Sequence of chain 1.B:
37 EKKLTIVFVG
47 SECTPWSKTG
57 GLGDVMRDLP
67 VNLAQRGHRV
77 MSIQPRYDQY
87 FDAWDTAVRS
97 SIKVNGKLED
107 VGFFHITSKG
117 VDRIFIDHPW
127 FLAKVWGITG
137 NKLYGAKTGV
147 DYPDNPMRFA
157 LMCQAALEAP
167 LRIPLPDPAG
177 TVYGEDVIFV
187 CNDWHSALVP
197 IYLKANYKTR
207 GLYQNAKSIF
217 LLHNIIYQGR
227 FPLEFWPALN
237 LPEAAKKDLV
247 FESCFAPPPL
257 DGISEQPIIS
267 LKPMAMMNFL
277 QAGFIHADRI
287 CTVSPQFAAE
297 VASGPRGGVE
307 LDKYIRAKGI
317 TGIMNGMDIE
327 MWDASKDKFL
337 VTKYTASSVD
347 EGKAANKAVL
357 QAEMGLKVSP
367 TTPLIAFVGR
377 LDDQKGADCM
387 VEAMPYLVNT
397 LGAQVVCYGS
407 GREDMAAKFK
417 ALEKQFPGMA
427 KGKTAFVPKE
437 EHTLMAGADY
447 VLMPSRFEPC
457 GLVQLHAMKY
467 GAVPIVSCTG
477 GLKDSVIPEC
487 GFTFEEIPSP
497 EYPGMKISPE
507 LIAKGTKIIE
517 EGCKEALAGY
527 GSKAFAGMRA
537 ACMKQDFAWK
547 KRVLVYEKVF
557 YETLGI

Binding-site contacts:
Ligand atom O3B contacts residue GLU454 of chain 1.B at 2.7 Å (salt-bridge).
Ligand atom O3 contacts residue HIS191 of chain 1.B at 3.1 Å.
Ligand atom O6 contacts residue THR55 of chain 1.B at 3.2 Å (h-bond).
Ligand atom O1 contacts residue GLU261 of chain 1.B at 2.9 Å (salt-bridge).
Ligand atom O1 contacts residue GLY145 of chain 1.B at 3.2 Å (h-bond).
Ligand atom C2B contacts residue ADP1 of chain 1.F at 3.6 Å.
Ligand atom C2 contacts residue ASP147 of chain 1.B at 3.6 Å.
Ligand atom O2B contacts residue ASN220 of chain 1.B at 3.6 Å.
Ligand atom O2B contacts residue ADP1 of chain 1.F at 2.8 Å (h-bond).
Ligand atom O3 contacts residue ASP189 of chain 1.B at 2.8 Å (salt-bridge).
Ligand atom O4 contacts residue GLY457 of chain 1.B at 3.1 Å (h-bond).
Ligand atom C3B contacts residue ADP1 of chain 1.F at 3.5 Å.
Ligand atom O6B contacts residue ASN321 of chain 1.B at 2.8 Å (h-bond).
Ligand atom O4 contacts residue TYR223 of chain 1.B at 3.5 Å.
Ligand atom O5 contacts residue GLU48 of chain 1.B at 3.5 Å (salt-bridge).
Ligand atom C3 contacts residue ASP147 of chain 1.B at 3.5 Å.
Ligand atom O1 contacts residue PRO254 of chain 1.B at 3.7 Å.
Ligand atom C6 contacts residue THR55 of chain 1.B at 3.6 Å.
Ligand atom O3 contacts residue ASP147 of chain 1.B at 2.5 Å (salt-bridge).
Ligand atom O6 contacts residue TYR140 of chain 1.B at 3.3 Å.
Ligand atom O2 contacts residue ASP189 of chain 1.B at 3.5 Å.
Ligand atom O6B contacts residue HIS219 of chain 1.B at 3.5 Å.
Ligand atom C6 contacts residue ADP1 of chain 1.F at 3.7 Å.
Ligand atom O6 contacts residue GLY145 of chain 1.B at 2.9 Å (h-bond).
Ligand atom O2B contacts residue ARG376 of chain 1.B at 3.5 Å (salt-bridge).
Ligand atom O3B contacts residue GLY457 of chain 1.B at 3.7 Å.
Ligand atom O5 contacts residue GLY145 of chain 1.B at 3.4 Å.
Ligand atom O3 contacts residue TRP190 of chain 1.B at 3.0 Å (h-bond).
Ligand atom O4 contacts residue TYR223 of chain 1.B at 3.5 Å.
Ligand atom O4 contacts residue ADP1 of chain 1.F at 3.2 Å (h-bond).
Ligand atom O2B contacts residue GLN380 of chain 1.B at 3.2 Å (h-bond).
Ligand atom C4 contacts residue ASP147 of chain 1.B at 3.6 Å.
Ligand atom O5 contacts residue THR55 of chain 1.B at 3.3 Å (h-bond).
Ligand atom C6 contacts residue GLY56 of chain 1.B at 3.6 Å.
Ligand atom O3 contacts residue HIS219 of chain 1.B at 3.5 Å.
Ligand atom O2 contacts residue HIS191 of chain 1.B at 3.5 Å.
Ligand atom C6B contacts residue GLY57 of chain 1.B at 3.4 Å.
Ligand atom O3B contacts residue PRO455 of chain 1.B at 3.5 Å.
Ligand atom O3 contacts residue ASN220 of chain 1.B at 3.6 Å.
Ligand atom O2 contacts residue TRP190 of chain 1.B at 3.5 Å.

A small-molecule ligand and the protein it binds are described below.
Small molecule (SMILES): C[C@H]1O[C@H](O[C@H]2[C@H](O)[C@@H](O)[C@@H](O[C@H]3[C@H](O)[C@@H](O)[C@H](O)O[C@@H]3CO)O[C@@H]2CO)[C@H](O)[C@@H](O)[C@@H]1N[C@H]1C=C(CO)[C@@H](O)[C@H](O)[C@H]1O